The small molecule below binds the protein below.
Small molecule (SMILES): CC(=O)N[C@@H]1[C@@H](O)[C@H](O)[C@@H](CO)O[C@@H]1O

Binding-site contacts:
Ligand atom C2 contacts residue NAG1 of chain 1.M at 4.2 Å.
Ligand atom C4 contacts residue NAG1 of chain 1.M at 3.2 Å.
Ligand atom C5 contacts residue NAG1 of chain 1.M at 4.4 Å.
Ligand atom C8 contacts residue ASN72 of chain 1.A at 3.4 Å.
Ligand atom O1 contacts residue THR74 of chain 1.A at 4.0 Å.
Ligand atom N2 contacts residue ASN72 of chain 1.A at 4.3 Å.
Ligand atom O5 contacts residue LYS8 of chain 1.A at 4.0 Å.
Ligand atom C7 contacts residue ASN72 of chain 1.A at 3.2 Å.
Ligand atom O6 contacts residue LYS8 of chain 1.A at 3.5 Å.
Ligand atom O4 contacts residue NAG1 of chain 1.M at 3.1 Å (h-bond).
Ligand atom O5 contacts residue ASN72 of chain 1.A at 3.7 Å.
Ligand atom C1 contacts residue ASN72 of chain 1.A at 3.0 Å.
Ligand atom O6 contacts residue VAL75 of chain 1.A at 4.4 Å.
Ligand atom O1 contacts residue ASN72 of chain 1.A at 2.2 Å (h-bond).
Ligand atom C3 contacts residue NAG1 of chain 1.M at 3.5 Å.
Ligand atom C1 contacts residue LYS8 of chain 1.A at 4.3 Å.
Ligand atom C5 contacts residue ASN72 of chain 1.A at 4.5 Å.
Ligand atom C2 contacts residue ASN72 of chain 1.A at 4.3 Å.
Ligand atom O3 contacts residue NAG1 of chain 1.M at 2.5 Å (h-bond).
Ligand atom O7 contacts residue ASN72 of chain 1.A at 2.7 Å (h-bond).
Ligand atom C6 contacts residue NAG1 of chain 1.M at 4.4 Å.
Ligand atom O1 contacts residue VAL75 of chain 1.A at 4.3 Å.

Sequence of chain 1.A:
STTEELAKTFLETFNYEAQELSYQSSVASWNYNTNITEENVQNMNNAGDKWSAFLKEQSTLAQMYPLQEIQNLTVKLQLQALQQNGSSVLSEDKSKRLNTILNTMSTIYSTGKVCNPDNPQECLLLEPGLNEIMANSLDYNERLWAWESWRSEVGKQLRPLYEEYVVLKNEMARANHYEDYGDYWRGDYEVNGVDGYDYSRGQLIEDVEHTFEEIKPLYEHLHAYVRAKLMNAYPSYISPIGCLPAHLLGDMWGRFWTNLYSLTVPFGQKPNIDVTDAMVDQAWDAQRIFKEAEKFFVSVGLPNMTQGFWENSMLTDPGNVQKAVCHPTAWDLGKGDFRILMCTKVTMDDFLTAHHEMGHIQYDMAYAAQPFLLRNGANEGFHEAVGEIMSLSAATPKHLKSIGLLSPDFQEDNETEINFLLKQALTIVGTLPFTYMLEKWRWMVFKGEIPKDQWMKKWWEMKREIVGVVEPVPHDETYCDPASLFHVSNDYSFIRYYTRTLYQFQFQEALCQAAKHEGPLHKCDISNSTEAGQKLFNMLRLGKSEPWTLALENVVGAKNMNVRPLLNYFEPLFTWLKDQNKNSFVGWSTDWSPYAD